A small-molecule ligand and the protein it binds are described below.
Small molecule (SMILES): Cc1cn([C@H]2CC[C@@H](CO[P](=O)(O)O[P](=O)(O)OP(=O)(O)O)O2)c(=O)[nH]c1=O

Binding-site contacts:
Ligand atom O2B contacts residue MN1 of chain 1.N at 2.4 Å.
Ligand atom C2' contacts residue TYR426 of chain 1.B at 3.5 Å (hydrophobic).
Ligand atom PA contacts residue LYS422 of chain 1.B at 3.6 Å.
Ligand atom C3' contacts residue TYR426 of chain 1.B at 3.4 Å (hydrophobic).
Ligand atom O2G contacts residue GLN372 of chain 1.B at 2.9 Å (h-bond).
Ligand atom C6 contacts residue 2DT9 of chain 1.E at 3.8 Å.
Ligand atom O2B contacts residue TYR370 of chain 1.B at 3.7 Å.
Ligand atom O1G contacts residue SER371 of chain 1.B at 2.8 Å (h-bond).
Ligand atom O1B contacts residue HIS398 of chain 1.B at 2.8 Å (h-bond).
Ligand atom O2G contacts residue SER371 of chain 1.B at 3.7 Å.
Ligand atom C1' contacts residue 2DT9 of chain 1.E at 3.7 Å.
Ligand atom C5M contacts residue ARG419 of chain 1.B at 3.7 Å.
Ligand atom O2B contacts residue GLN372 of chain 1.B at 2.9 Å (h-bond).
Ligand atom PG contacts residue SER371 of chain 1.B at 3.8 Å.
Ligand atom C4' contacts residue ASP546 of chain 1.B at 3.6 Å.
Ligand atom N3 contacts residue 2DT9 of chain 1.E at 3.7 Å.
Ligand atom O2A contacts residue MN1 of chain 1.N at 3.4 Å.
Ligand atom O3B contacts residue GLN372 of chain 1.B at 3.3 Å.
Ligand atom C2 contacts residue 2DT9 of chain 1.E at 3.6 Å.
Ligand atom O1A contacts residue LYS422 of chain 1.B at 2.8 Å (salt-bridge).
Ligand atom O3B contacts residue HIS398 of chain 1.B at 3.3 Å.
Ligand atom C5' contacts residue ASP546 of chain 1.B at 3.3 Å.
Ligand atom O3A contacts residue LYS422 of chain 1.B at 3.2 Å (salt-bridge).
Ligand atom O1B contacts residue TYR426 of chain 1.B at 2.6 Å (h-bond).
Ligand atom C5' contacts residue 2DT9 of chain 1.E at 3.6 Å.
Ligand atom PB contacts residue GLN372 of chain 1.B at 3.8 Å.
Ligand atom O4 contacts residue ALA423 of chain 1.B at 3.5 Å.
Ligand atom PB contacts residue HIS398 of chain 1.B at 3.7 Å.
Ligand atom O2G contacts residue ARG418 of chain 1.B at 2.0 Å (salt-bridge).
Ligand atom O3G contacts residue LYS422 of chain 1.B at 2.9 Å (salt-bridge).
Ligand atom O4' contacts residue 2DT9 of chain 1.E at 3.2 Å.
Ligand atom C4' contacts residue 2DT9 of chain 1.E at 3.5 Å.
Ligand atom O3B contacts residue LYS422 of chain 1.B at 3.8 Å.
Ligand atom O3G contacts residue ARG418 of chain 1.B at 3.2 Å (salt-bridge).
Ligand atom PB contacts residue MN1 of chain 1.N at 3.7 Å.
Ligand atom O2G contacts residue HIS398 of chain 1.B at 3.7 Å.
Ligand atom C5' contacts residue MN1 of chain 1.N at 3.8 Å.
Ligand atom N1 contacts residue 2DT9 of chain 1.E at 3.6 Å.
Ligand atom O1B contacts residue GLN372 of chain 1.B at 3.6 Å.
Ligand atom PG contacts residue ARG418 of chain 1.B at 3.2 Å.

Sequence of chain 1.B:
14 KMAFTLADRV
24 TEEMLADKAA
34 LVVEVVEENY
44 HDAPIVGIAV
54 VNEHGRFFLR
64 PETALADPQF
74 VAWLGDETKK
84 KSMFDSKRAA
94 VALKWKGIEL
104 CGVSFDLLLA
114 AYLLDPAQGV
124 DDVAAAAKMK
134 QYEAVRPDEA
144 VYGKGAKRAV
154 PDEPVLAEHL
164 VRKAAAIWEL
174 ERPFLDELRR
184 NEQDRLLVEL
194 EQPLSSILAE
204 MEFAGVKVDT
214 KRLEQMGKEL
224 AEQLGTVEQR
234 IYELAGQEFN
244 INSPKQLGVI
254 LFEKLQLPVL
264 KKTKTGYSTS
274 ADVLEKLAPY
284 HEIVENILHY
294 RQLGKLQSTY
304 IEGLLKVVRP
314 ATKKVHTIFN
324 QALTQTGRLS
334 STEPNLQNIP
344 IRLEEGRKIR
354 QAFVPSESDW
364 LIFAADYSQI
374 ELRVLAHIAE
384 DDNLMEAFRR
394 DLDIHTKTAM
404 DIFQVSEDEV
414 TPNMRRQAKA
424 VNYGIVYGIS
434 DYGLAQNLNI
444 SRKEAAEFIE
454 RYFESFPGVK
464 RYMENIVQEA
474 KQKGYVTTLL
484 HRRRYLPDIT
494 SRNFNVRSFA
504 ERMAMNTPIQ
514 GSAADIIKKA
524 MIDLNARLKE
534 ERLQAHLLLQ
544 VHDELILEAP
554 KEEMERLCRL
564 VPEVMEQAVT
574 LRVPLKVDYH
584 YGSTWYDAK